A protein and the small-molecule ligand that binds it are described below.
Small molecule (SMILES): CC(=O)N[C@H]1[C@@H](O[C@H]2[C@H](O)[C@@H](NC(C)=O)CO[C@@H]2CO)O[C@H](CO)[C@@H](O)[C@@H]1O

Binding-site contacts:
Ligand atom C2 contacts residue TYR55 of chain 2.A at 4.4 Å (hydrophobic).
Ligand atom N2 contacts residue PRO67 of chain 2.A at 4.2 Å.
Ligand atom C2 contacts residue ASN68 of chain 2.A at 2.5 Å.
Ligand atom O5 contacts residue ASN68 of chain 2.A at 2.4 Å (h-bond).
Ligand atom C7 contacts residue ASN68 of chain 2.A at 3.8 Å.
Ligand atom N2 contacts residue ASN68 of chain 2.A at 2.9 Å (h-bond).
Ligand atom O5 contacts residue TYR55 of chain 2.A at 3.2 Å (h-bond).
Ligand atom C6 contacts residue PRO40 of chain 2.A at 3.9 Å (hydrophobic).
Ligand atom C3 contacts residue ASN68 of chain 2.A at 3.8 Å.
Ligand atom C8 contacts residue TYR55 of chain 2.A at 3.9 Å (hydrophobic).
Ligand atom C6 contacts residue TYR55 of chain 2.A at 4.2 Å (hydrophobic).
Ligand atom C5 contacts residue PRO40 of chain 2.A at 4.2 Å (hydrophobic).
Ligand atom C1 contacts residue ASN68 of chain 2.A at 1.5 Å.
Ligand atom C1 contacts residue PRO40 of chain 2.A at 4.4 Å (hydrophobic).
Ligand atom C5 contacts residue TYR55 of chain 2.A at 3.5 Å (hydrophobic).
Ligand atom C1 contacts residue TYR55 of chain 2.A at 3.2 Å (hydrophobic).
Ligand atom O7 contacts residue ASN68 of chain 2.A at 3.8 Å.
Ligand atom O5 contacts residue PRO40 of chain 2.A at 3.6 Å.
Ligand atom C4 contacts residue ASN68 of chain 2.A at 4.2 Å.
Ligand atom C5 contacts residue ASN68 of chain 2.A at 3.7 Å.

Sequence of chain 2.A:
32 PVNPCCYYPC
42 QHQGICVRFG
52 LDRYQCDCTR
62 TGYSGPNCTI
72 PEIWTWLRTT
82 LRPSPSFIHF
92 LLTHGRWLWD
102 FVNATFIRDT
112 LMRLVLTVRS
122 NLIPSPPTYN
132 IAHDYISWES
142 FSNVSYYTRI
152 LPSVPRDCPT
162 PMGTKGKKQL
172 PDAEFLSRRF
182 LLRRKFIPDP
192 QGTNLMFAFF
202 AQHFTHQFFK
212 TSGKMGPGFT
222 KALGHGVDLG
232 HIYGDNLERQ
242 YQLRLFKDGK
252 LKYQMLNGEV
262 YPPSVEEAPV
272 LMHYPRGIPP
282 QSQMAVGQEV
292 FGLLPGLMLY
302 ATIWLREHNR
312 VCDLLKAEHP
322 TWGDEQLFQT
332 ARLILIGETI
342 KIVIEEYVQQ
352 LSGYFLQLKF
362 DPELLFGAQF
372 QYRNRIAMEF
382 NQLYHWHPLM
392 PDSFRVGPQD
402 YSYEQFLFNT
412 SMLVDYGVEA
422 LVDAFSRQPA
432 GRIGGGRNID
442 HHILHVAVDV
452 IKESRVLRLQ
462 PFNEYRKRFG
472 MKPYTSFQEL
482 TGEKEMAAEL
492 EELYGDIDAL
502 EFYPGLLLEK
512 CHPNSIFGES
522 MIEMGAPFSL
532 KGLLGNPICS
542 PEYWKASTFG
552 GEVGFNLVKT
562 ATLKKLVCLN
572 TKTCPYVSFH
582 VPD